Binding-site contacts:
Ligand atom C8 contacts residue THR629 of chain 1.B at 4.4 Å.
Ligand atom O7 contacts residue ILE818 of chain 1.C at 4.3 Å.
Ligand atom C8 contacts residue GLN628 of chain 1.B at 3.6 Å.
Ligand atom N2 contacts residue GLN820 of chain 1.C at 4.4 Å.
Ligand atom O7 contacts residue GLN820 of chain 1.C at 3.2 Å (h-bond).
Ligand atom O5 contacts residue ASN600 of chain 1.B at 3.1 Å (h-bond).
Ligand atom C8 contacts residue GLN820 of chain 1.C at 3.8 Å.
Ligand atom C1 contacts residue ASN600 of chain 1.B at 3.1 Å.
Ligand atom C5 contacts residue ASN600 of chain 1.B at 4.3 Å.
Ligand atom C7 contacts residue GLN820 of chain 1.C at 3.6 Å.

Sequence of chain 1.C:
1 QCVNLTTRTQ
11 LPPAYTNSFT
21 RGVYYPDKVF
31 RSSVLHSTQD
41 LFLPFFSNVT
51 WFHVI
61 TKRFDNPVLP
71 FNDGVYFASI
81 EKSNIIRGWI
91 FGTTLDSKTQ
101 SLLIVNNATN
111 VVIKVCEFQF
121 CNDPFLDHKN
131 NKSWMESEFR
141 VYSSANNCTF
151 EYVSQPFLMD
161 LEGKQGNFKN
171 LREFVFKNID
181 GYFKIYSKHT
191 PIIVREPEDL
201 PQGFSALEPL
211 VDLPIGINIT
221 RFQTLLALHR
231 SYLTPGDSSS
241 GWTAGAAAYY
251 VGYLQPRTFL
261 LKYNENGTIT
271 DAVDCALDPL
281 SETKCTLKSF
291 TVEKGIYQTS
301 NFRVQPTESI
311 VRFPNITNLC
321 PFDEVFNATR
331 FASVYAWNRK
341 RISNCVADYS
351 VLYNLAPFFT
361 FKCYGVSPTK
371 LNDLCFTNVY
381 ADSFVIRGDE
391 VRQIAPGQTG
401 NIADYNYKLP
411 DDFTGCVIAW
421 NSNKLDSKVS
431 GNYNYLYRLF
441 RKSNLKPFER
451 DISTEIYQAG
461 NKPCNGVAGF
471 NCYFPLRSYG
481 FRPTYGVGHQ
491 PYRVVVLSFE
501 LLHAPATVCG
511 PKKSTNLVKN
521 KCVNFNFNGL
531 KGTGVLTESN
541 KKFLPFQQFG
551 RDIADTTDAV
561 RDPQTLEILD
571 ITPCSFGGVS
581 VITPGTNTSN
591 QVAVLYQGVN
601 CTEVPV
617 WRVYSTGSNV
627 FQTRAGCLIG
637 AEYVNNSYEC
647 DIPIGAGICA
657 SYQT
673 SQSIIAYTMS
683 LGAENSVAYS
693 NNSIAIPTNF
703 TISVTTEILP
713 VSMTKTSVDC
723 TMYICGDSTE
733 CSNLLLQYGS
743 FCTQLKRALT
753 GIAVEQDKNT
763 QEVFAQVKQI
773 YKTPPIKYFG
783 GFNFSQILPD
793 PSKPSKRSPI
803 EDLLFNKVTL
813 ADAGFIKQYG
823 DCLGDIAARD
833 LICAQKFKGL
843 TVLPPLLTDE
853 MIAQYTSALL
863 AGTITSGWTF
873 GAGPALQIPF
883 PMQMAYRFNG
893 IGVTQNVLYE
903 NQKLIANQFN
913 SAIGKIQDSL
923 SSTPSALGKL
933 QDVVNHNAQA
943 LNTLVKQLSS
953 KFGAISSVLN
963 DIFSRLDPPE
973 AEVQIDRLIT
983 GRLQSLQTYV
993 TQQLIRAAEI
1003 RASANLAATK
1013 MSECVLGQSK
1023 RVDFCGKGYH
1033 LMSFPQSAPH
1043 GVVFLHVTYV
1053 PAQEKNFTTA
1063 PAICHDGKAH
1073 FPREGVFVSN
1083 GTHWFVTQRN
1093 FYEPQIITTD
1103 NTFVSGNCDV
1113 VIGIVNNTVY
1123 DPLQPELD

Sequence of chain 1.B:
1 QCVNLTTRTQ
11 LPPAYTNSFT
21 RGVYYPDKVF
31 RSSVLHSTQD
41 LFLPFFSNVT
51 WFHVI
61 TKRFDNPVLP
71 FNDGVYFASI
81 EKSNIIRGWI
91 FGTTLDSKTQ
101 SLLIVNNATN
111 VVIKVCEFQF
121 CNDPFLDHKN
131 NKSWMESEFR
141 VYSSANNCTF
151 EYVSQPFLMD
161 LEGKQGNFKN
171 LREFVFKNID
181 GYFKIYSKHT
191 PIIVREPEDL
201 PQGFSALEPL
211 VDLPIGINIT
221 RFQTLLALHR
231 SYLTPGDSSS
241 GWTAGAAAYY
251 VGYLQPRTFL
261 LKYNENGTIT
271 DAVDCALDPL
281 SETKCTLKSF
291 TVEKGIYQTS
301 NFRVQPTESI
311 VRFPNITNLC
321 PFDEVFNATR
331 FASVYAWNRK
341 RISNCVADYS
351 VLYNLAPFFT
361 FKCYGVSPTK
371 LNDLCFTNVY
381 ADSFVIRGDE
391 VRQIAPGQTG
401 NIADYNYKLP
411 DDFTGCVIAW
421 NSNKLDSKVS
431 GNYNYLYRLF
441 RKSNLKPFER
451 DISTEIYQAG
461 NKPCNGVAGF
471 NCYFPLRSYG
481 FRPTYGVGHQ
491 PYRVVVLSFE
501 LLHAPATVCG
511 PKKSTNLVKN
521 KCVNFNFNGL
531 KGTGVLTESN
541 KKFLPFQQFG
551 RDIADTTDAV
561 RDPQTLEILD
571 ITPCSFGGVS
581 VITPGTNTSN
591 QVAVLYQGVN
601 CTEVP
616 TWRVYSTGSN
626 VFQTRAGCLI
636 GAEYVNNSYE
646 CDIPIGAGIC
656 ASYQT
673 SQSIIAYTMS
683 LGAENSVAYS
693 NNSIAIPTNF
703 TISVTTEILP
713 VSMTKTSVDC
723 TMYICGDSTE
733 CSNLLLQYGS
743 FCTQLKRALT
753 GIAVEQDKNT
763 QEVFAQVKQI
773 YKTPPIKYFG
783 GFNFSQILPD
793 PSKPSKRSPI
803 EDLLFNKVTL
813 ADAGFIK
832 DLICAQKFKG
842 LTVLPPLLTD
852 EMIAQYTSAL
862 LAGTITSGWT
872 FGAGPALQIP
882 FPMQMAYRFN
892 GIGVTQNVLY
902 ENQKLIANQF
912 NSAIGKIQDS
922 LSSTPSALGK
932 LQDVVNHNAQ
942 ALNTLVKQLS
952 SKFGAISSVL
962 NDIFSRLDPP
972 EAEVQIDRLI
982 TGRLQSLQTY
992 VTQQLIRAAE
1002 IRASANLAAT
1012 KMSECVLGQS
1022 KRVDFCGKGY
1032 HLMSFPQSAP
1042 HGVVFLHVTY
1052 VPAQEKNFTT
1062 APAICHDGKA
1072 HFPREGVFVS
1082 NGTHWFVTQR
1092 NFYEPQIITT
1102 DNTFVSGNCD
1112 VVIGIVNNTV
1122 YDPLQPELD

This protein binds this small molecule.
Small molecule (SMILES): CC(=O)N[C@@H]1[C@@H](O)[C@H](O)[C@@H](CO)O[C@H]1O